A protein and the small-molecule ligand that binds it are described below.
Small molecule (SMILES): CC(C)[C@@H]1NC(=O)[C@H](C)NC(=O)CNC(=O)[C@@H]2CSSC[C@H](NC(=O)[C@@H](N)CCCN=C(N)N)C(=O)N[C@@H](CSSC[C@@H](C=O)NC(=O)[C@H](CCC(=O)O)NC(=O)[C@H](CCC(=O)O)NC1=O)C(=O)N[C@@H](Cc1cnc[nH]1)C(=O)N1CCC[C@H]1C(=O)N[C@@H](CCC(N)=O)C(=O)N2

Sequence of chain 1.C:
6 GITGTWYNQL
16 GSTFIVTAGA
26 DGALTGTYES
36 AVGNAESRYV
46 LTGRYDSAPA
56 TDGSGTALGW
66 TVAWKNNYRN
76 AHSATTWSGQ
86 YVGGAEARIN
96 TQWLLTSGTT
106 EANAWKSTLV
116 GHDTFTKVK

Sequence of chain 1.E:
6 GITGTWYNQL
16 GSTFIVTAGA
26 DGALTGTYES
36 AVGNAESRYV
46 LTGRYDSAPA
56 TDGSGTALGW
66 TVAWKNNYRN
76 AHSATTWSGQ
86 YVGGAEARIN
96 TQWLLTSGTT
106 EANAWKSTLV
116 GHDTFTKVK

Binding-site contacts:
Ligand atom NE2 contacts residue TRP69 of chain 1.E at 4.1 Å.
Ligand atom CA contacts residue TRP69 of chain 1.E at 3.9 Å (hydrophobic).
Ligand atom CG2 contacts residue VAL37 of chain 1.E at 3.8 Å (hydrophobic).
Ligand atom O contacts residue SER42 of chain 1.E at 3.6 Å.
Ligand atom OE1 contacts residue TRP98 of chain 1.E at 3.3 Å.
Ligand atom CB contacts residue TRP110 of chain 1.C at 3.8 Å (hydrophobic).
Ligand atom SG contacts residue TRP110 of chain 1.C at 3.5 Å.
Ligand atom N contacts residue SER17 of chain 1.E at 3.7 Å.
Ligand atom CE1 contacts residue TRP69 of chain 1.E at 3.7 Å (hydrophobic).
Ligand atom CD contacts residue ARG74 of chain 1.E at 3.7 Å.
Ligand atom O contacts residue ARG74 of chain 1.E at 3.1 Å (salt-bridge).
Ligand atom NE2 contacts residue TRP69 of chain 1.E at 3.8 Å.
Ligand atom NE2 contacts residue LEU100 of chain 1.E at 3.6 Å.
Ligand atom O contacts residue LEU15 of chain 1.E at 3.9 Å.
Ligand atom CD contacts residue THR80 of chain 1.E at 3.8 Å.
Ligand atom OE1 contacts residue TRP82 of chain 1.E at 4.0 Å.
Ligand atom CA contacts residue ARG74 of chain 1.E at 3.9 Å.
Ligand atom OE1 contacts residue THR80 of chain 1.E at 3.9 Å.
Ligand atom CA contacts residue SER17 of chain 1.E at 3.8 Å.
Ligand atom NE2 contacts residue SER78 of chain 1.E at 3.3 Å (h-bond).
Ligand atom ND1 contacts residue TRP110 of chain 1.C at 4.0 Å.
Ligand atom N contacts residue ARG74 of chain 1.E at 3.9 Å.
Ligand atom CG contacts residue ARG74 of chain 1.E at 3.4 Å.
Ligand atom C contacts residue ARG74 of chain 1.E at 4.0 Å.
Ligand atom CB contacts residue TYR44 of chain 1.E at 3.8 Å (hydrophobic).
Ligand atom CG contacts residue TYR44 of chain 1.E at 3.5 Å (hydrophobic).
Ligand atom CB contacts residue TRP69 of chain 1.E at 3.3 Å (hydrophobic).
Ligand atom CB contacts residue TRP110 of chain 1.C at 3.7 Å (hydrophobic).
Ligand atom O contacts residue SER17 of chain 1.E at 3.2 Å (h-bond).
Ligand atom CG2 contacts residue SER35 of chain 1.E at 3.7 Å.
Ligand atom CG contacts residue TRP110 of chain 1.C at 3.9 Å (hydrophobic).
Ligand atom O contacts residue SER35 of chain 1.E at 3.6 Å.
Ligand atom CB contacts residue TRP69 of chain 1.E at 3.7 Å (hydrophobic).
Ligand atom CE1 contacts residue LEU100 of chain 1.E at 4.0 Å (hydrophobic).
Ligand atom OE2 contacts residue ARG74 of chain 1.E at 3.2 Å (salt-bridge).
Ligand atom O contacts residue SER35 of chain 1.E at 3.8 Å.
Ligand atom CB contacts residue TRP110 of chain 1.C at 4.0 Å (hydrophobic).
Ligand atom NE2 contacts residue THR80 of chain 1.E at 2.7 Å (h-bond).
Ligand atom CD contacts residue ALA107 of chain 1.C at 3.6 Å (hydrophobic).
Ligand atom O contacts residue ASN39 of chain 1.E at 3.4 Å (h-bond).